Sequence of chain 1.A:
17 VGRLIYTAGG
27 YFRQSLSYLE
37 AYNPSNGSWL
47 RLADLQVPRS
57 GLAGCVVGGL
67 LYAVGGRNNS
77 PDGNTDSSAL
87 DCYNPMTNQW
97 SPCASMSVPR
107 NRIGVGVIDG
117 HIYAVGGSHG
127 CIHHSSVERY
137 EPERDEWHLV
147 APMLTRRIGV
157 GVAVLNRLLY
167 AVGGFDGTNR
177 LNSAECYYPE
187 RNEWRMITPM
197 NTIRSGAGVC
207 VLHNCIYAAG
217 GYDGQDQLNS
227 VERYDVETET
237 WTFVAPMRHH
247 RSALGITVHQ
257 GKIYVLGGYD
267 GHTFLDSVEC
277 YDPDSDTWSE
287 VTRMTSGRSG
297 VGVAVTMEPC

Binding-site contacts:
Ligand atom CA contacts residue TYR265 of chain 1.A at 3.6 Å (hydrophobic).
Ligand atom CD contacts residue SER201 of chain 1.A at 3.2 Å.
Ligand atom OE2 contacts residue SER56 of chain 1.A at 2.7 Å (h-bond).
Ligand atom CG contacts residue TYR218 of chain 1.A at 3.4 Å (hydrophobic).
Ligand atom CD contacts residue SER56 of chain 1.A at 3.6 Å.
Ligand atom CD contacts residue GLN223 of chain 1.A at 3.7 Å.
Ligand atom OE1 contacts residue TYR265 of chain 1.A at 3.7 Å.
Ligand atom OE1 contacts residue ASN75 of chain 1.A at 2.9 Å (h-bond).
Ligand atom N contacts residue TYR27 of chain 1.A at 3.4 Å (h-bond).
Ligand atom CA contacts residue TYR27 of chain 1.A at 3.7 Å (hydrophobic).
Ligand atom CD contacts residue ARG108 of chain 1.A at 3.5 Å.
Ligand atom OE2 contacts residue TYR265 of chain 1.A at 3.3 Å (h-bond).
Ligand atom O contacts residue SER248 of chain 1.A at 2.3 Å (h-bond).
Ligand atom O contacts residue GLN223 of chain 1.A at 2.8 Å (h-bond).
Ligand atom OE2 contacts residue SER201 of chain 1.A at 3.2 Å (h-bond).
Ligand atom C contacts residue SER248 of chain 1.A at 3.2 Å.
Ligand atom CD contacts residue ARG176 of chain 1.A at 3.6 Å.
Ligand atom CB contacts residue TYR218 of chain 1.A at 3.2 Å (hydrophobic).
Ligand atom C contacts residue PHE270 of chain 1.A at 3.6 Å (hydrophobic).
Ligand atom OE2 contacts residue TYR27 of chain 1.A at 3.4 Å.
Ligand atom O contacts residue SER295 of chain 1.A at 2.7 Å (h-bond).
Ligand atom OE1 contacts residue GLN223 of chain 1.A at 3.0 Å (h-bond).
Ligand atom NE2 contacts residue TYR265 of chain 1.A at 3.3 Å (h-bond).
Ligand atom O contacts residue PHE270 of chain 1.A at 3.5 Å.
Ligand atom OE2 contacts residue ARG176 of chain 1.A at 2.6 Å (salt-bridge).
Ligand atom CB contacts residue ALA249 of chain 1.A at 3.6 Å (hydrophobic).
Ligand atom CD contacts residue TYR265 of chain 1.A at 3.4 Å (hydrophobic).
Ligand atom O contacts residue ALA249 of chain 1.A at 3.5 Å (h-bond).
Ligand atom CD contacts residue TYR27 of chain 1.A at 3.5 Å (hydrophobic).
Ligand atom O contacts residue PHE270 of chain 1.A at 3.2 Å.
Ligand atom CG contacts residue TYR27 of chain 1.A at 3.6 Å (hydrophobic).
Ligand atom OE1 contacts residue ARG73 of chain 1.A at 3.0 Å (salt-bridge).
Ligand atom N contacts residue TYR265 of chain 1.A at 3.5 Å.
Ligand atom CB contacts residue ASN75 of chain 1.A at 3.7 Å.
Ligand atom OE1 contacts residue SER201 of chain 1.A at 2.6 Å (h-bond).
Ligand atom O contacts residue TYR265 of chain 1.A at 3.6 Å.
Ligand atom CA contacts residue ALA249 of chain 1.A at 3.7 Å (hydrophobic).
Ligand atom CA contacts residue SER248 of chain 1.A at 3.6 Å.
Ligand atom C contacts residue GLN223 of chain 1.A at 3.7 Å.
Ligand atom OE1 contacts residue ARG108 of chain 1.A at 2.9 Å (salt-bridge).

A protein and the small-molecule ligand that binds it are described below.
Small molecule (SMILES): C[C@H](NC(=O)[C@H](CCC(=O)O)NC(=O)CNC(=O)[C@H](CC(N)=O)NC(=O)[C@H](CCC(=O)O)NC(=O)[C@H](CCC(=O)O)NC(=O)[C@H](CC(N)=O)NC(=O)[C@@H](N)CCC(N)=O)C(=O)N[C@@H](C)C=O